Binding-site contacts:
Ligand atom N15 contacts residue PHE93 of chain 1.A at 3.5 Å.
Ligand atom N08 contacts residue GLY97 of chain 1.A at 3.7 Å.
Ligand atom N08 contacts residue SER98 of chain 1.A at 3.1 Å (h-bond).
Ligand atom N01 contacts residue LEU44 of chain 1.A at 3.9 Å.
Ligand atom N13 contacts residue LEU44 of chain 1.A at 4.0 Å.
Ligand atom N03 contacts residue LEU145 of chain 1.A at 3.5 Å.
Ligand atom C02 contacts residue LEU44 of chain 1.A at 3.4 Å (hydrophobic).
Ligand atom N15 contacts residue GLY97 of chain 1.A at 3.8 Å.
Ligand atom N23 contacts residue LEU44 of chain 1.A at 3.9 Å.
Ligand atom C17 contacts residue LYS95 of chain 1.A at 3.2 Å.
Ligand atom C10 contacts residue LEU16 of chain 1.A at 3.4 Å (hydrophobic).
Ligand atom S06 contacts residue SER98 of chain 1.A at 2.4 Å (h-bond).
Ligand atom S12 contacts residue LEU16 of chain 1.A at 3.2 Å (h-bond).
Ligand atom C02 contacts residue GLN91 of chain 1.A at 3.8 Å.
Ligand atom C17 contacts residue GLY97 of chain 1.A at 3.3 Å.
Ligand atom C22 contacts residue LEU16 of chain 1.A at 3.7 Å (hydrophobic).
Ligand atom C17 contacts residue PHE93 of chain 1.A at 3.5 Å (hydrophobic).
Ligand atom C16 contacts residue PHE93 of chain 1.A at 3.6 Å (hydrophobic).
Ligand atom C02 contacts residue GLU92 of chain 1.A at 3.9 Å.
Ligand atom N03 contacts residue LEU44 of chain 1.A at 3.4 Å.
Ligand atom C04 contacts residue LEU44 of chain 1.A at 3.7 Å (hydrophobic).
Ligand atom N01 contacts residue GLU92 of chain 1.A at 2.8 Å (salt-bridge).
Ligand atom C07 contacts residue SER98 of chain 1.A at 3.0 Å.
Ligand atom C16 contacts residue GLY97 of chain 1.A at 3.5 Å.
Ligand atom N01 contacts residue GLN91 of chain 1.A at 3.0 Å (h-bond).
Ligand atom S06 contacts residue LEU145 of chain 1.A at 3.8 Å.
Ligand atom C18 contacts residue LYS95 of chain 1.A at 3.4 Å.
Ligand atom C17 contacts residue VAL94 of chain 1.A at 3.0 Å (hydrophobic).
Ligand atom C14 contacts residue VAL94 of chain 1.A at 3.6 Å (hydrophobic).
Ligand atom N23 contacts residue VAL94 of chain 1.A at 3.1 Å (h-bond).
Ligand atom C16 contacts residue VAL94 of chain 1.A at 3.3 Å (hydrophobic).
Ligand atom N01 contacts residue LEU145 of chain 1.A at 3.3 Å.
Ligand atom N11 contacts residue LEU16 of chain 1.A at 2.9 Å (h-bond).
Ligand atom C02 contacts residue LEU145 of chain 1.A at 3.8 Å (hydrophobic).
Ligand atom N15 contacts residue VAL94 of chain 1.A at 2.6 Å (h-bond).
Ligand atom N03 contacts residue GLN91 of chain 1.A at 3.7 Å.
Ligand atom C21 contacts residue LEU16 of chain 1.A at 3.9 Å (hydrophobic).
Ligand atom N01 contacts residue VAL94 of chain 1.A at 3.8 Å.
Ligand atom C04 contacts residue LEU145 of chain 1.A at 3.8 Å (hydrophobic).
Ligand atom C18 contacts residue GLY97 of chain 1.A at 3.9 Å.

Sequence of chain 1.A:
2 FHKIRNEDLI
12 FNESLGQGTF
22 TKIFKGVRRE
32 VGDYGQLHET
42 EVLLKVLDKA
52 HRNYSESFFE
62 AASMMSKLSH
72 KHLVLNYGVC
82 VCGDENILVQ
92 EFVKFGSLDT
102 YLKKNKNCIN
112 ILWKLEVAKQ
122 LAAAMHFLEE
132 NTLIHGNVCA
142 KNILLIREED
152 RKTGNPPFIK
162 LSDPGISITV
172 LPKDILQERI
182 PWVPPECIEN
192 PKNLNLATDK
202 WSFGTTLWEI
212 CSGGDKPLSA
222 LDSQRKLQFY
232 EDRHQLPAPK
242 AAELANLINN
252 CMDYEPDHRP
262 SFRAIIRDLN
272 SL

A small-molecule ligand and the protein it binds are described below.
Small molecule (SMILES): Nc1nc(CSc2nnc(NCC3CCCO3)s2)nc(Nc2ccc(F)cc2)n1